This protein binds this small molecule.
Small molecule (SMILES): Cc1cn([C@H]2C[C@H](O[P](=O)(O)OC[C@H]3O[C@@H](n4cnc5c(=O)nc(N)[nH]c54)C[C@@H]3O)[C@@H](CO[P](=O)(O)O[C@H]3C[C@H](n4cnc5c(=O)nc(N)[nH]c54)O[C@@H]3CO[P](=O)(O)O[C@H]3C[C@H](n4ccc(N)nc4=O)O[C@@H]3CO[P](=O)(O)O[C@H]3C[C@H](n4cnc5c(=O)nc(N)[nH]c54)O[C@@H]3CO[P](=O)(O)O[C@H]3C[C@H](n4cnc5c(=O)nc(N)[nH]c54)O[C@@H]3CO[P](=O)(O)O[C@H]3C[C@H](n4cnc5c(N)ncnc54)O[C@@H]3COP(=O)=O)O2)c(=O)[nH]c1=O

Sequence of chain 1.A:
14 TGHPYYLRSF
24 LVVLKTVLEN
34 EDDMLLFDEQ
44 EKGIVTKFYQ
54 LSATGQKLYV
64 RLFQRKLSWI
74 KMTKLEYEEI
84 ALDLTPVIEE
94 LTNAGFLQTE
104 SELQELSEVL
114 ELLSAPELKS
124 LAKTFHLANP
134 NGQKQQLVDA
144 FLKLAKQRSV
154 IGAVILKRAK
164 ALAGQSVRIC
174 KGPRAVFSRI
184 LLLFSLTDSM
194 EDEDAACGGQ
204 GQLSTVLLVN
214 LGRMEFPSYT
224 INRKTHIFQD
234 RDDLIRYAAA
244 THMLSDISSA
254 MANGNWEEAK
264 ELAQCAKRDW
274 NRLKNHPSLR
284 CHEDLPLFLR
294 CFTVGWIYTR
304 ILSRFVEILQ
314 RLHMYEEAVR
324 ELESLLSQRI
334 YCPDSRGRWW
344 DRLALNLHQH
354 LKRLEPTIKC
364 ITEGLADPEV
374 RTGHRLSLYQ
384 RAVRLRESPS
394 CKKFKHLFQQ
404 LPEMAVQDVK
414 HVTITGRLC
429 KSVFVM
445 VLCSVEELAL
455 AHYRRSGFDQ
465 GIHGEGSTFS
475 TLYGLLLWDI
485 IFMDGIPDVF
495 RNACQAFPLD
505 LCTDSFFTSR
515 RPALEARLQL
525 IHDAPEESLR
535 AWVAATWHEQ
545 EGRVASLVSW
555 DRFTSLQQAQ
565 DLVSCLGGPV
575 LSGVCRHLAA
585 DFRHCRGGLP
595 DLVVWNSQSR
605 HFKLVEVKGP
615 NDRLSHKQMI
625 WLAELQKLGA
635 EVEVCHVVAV

Binding-site contacts:
Ligand atom P contacts residue LEU348 of chain 1.A at 3.8 Å.
Ligand atom OP1 contacts residue ARG345 of chain 1.A at 2.8 Å (salt-bridge).
Ligand atom C5' contacts residue ARG387 of chain 1.A at 3.5 Å.
Ligand atom OP2 contacts residue ARG314 of chain 1.A at 1.9 Å (salt-bridge).
Ligand atom OP1 contacts residue LEU348 of chain 1.A at 3.4 Å.
Ligand atom C5' contacts residue TYR318 of chain 1.A at 4.0 Å (hydrophobic).
Ligand atom P contacts residue ARG617 of chain 1.A at 4.0 Å.
Ligand atom OP2 contacts residue LEU348 of chain 1.A at 3.9 Å.
Ligand atom OP2 contacts residue ARG384 of chain 1.A at 3.5 Å (salt-bridge).
Ligand atom O5' contacts residue ARG387 of chain 1.A at 3.3 Å (salt-bridge).
Ligand atom OP2 contacts residue ARG345 of chain 1.A at 3.0 Å (salt-bridge).
Ligand atom OP1 contacts residue ARG314 of chain 1.A at 2.8 Å (salt-bridge).
Ligand atom OP2 contacts residue ARG617 of chain 1.A at 3.0 Å (salt-bridge).
Ligand atom OP1 contacts residue ARG384 of chain 1.A at 2.8 Å (salt-bridge).
Ligand atom OP1 contacts residue HIS353 of chain 1.A at 3.0 Å (h-bond).
Ligand atom O3' contacts residue ARG617 of chain 1.A at 3.8 Å.
Ligand atom O3' contacts residue LEU348 of chain 1.A at 3.7 Å.
Ligand atom OP1 contacts residue ARG314 of chain 1.A at 3.4 Å.
Ligand atom O3' contacts residue ARG314 of chain 1.A at 3.6 Å.
Ligand atom OP1 contacts residue LEU348 of chain 1.A at 3.6 Å.
Ligand atom OP1 contacts residue HIS316 of chain 1.A at 2.9 Å (h-bond).
Ligand atom P contacts residue ARG345 of chain 1.A at 3.6 Å.
Ligand atom P contacts residue HIS353 of chain 1.A at 4.0 Å.
Ligand atom P contacts residue ARG314 of chain 1.A at 3.0 Å.
Ligand atom P contacts residue ARG314 of chain 1.A at 3.6 Å.
Ligand atom O3' contacts residue HIS353 of chain 1.A at 3.9 Å.
Ligand atom O5' contacts residue LEU348 of chain 1.A at 3.8 Å.
Ligand atom P contacts residue HIS316 of chain 1.A at 4.0 Å.
Ligand atom OP2 contacts residue LEU348 of chain 1.A at 3.8 Å.
Ligand atom OP1 contacts residue GLN352 of chain 1.A at 3.5 Å.
Ligand atom C5' contacts residue GLN352 of chain 1.A at 3.6 Å.
Ligand atom C2' contacts residue ARG617 of chain 1.A at 2.8 Å.
Ligand atom P contacts residue ARG384 of chain 1.A at 3.6 Å.
Ligand atom C3' contacts residue ARG314 of chain 1.A at 3.5 Å.
Ligand atom C3' contacts residue ARG617 of chain 1.A at 3.5 Å.
Ligand atom C8 contacts residue ARG617 of chain 1.A at 4.0 Å.
Ligand atom OP1 contacts residue ARG387 of chain 1.A at 4.0 Å.
Ligand atom OP2 contacts residue ARG314 of chain 1.A at 3.3 Å.
Ligand atom O5' contacts residue ARG314 of chain 1.A at 3.9 Å.
Ligand atom P contacts residue LEU348 of chain 1.A at 3.8 Å.